Binding-site contacts:
Ligand atom C4B contacts residue PHE186 of chain 28.A at 3.6 Å (hydrophobic).
Ligand atom N3A contacts residue ALA24 of chain 28.C at 3.8 Å.
Ligand atom C5B contacts residue PHE186 of chain 28.A at 3.9 Å (hydrophobic).
Ligand atom C4A contacts residue PRO174 of chain 28.A at 3.1 Å (hydrophobic).
Ligand atom C4 contacts residue LEU106 of chain 28.A at 3.9 Å (hydrophobic).
Ligand atom O1B contacts residue ILE104 of chain 28.A at 3.9 Å.
Ligand atom O1A contacts residue PHE186 of chain 28.A at 3.0 Å.
Ligand atom C6B contacts residue TYR128 of chain 28.A at 3.3 Å (hydrophobic).
Ligand atom C31 contacts residue ASN219 of chain 28.A at 3.3 Å.
Ligand atom C3 contacts residue ASN219 of chain 28.A at 4.0 Å.
Ligand atom C5C contacts residue VAL191 of chain 28.A at 3.8 Å (hydrophobic).
Ligand atom C5 contacts residue LEU106 of chain 28.A at 3.8 Å (hydrophobic).
Ligand atom C1B contacts residue ILE104 of chain 28.A at 4.0 Å (hydrophobic).
Ligand atom C1C contacts residue LEU106 of chain 28.A at 3.8 Å (hydrophobic).
Ligand atom C4B contacts residue TYR152 of chain 28.A at 3.8 Å (hydrophobic).
Ligand atom O1 contacts residue LEU106 of chain 28.A at 3.7 Å.
Ligand atom C5A contacts residue PHE186 of chain 28.A at 3.5 Å (hydrophobic).
Ligand atom C3C contacts residue TYR128 of chain 28.A at 3.4 Å (hydrophobic).
Ligand atom O1B contacts residue TYR128 of chain 28.A at 3.4 Å (h-bond).
Ligand atom O1 contacts residue MET221 of chain 28.A at 3.9 Å.
Ligand atom C5A contacts residue VAL176 of chain 28.A at 3.6 Å (hydrophobic).
Ligand atom C4 contacts residue TYR197 of chain 28.A at 3.8 Å (hydrophobic).
Ligand atom N3A contacts residue PRO174 of chain 28.A at 3.7 Å.
Ligand atom C2A contacts residue TYR152 of chain 28.A at 3.6 Å (hydrophobic).
Ligand atom C1C contacts residue TYR128 of chain 28.A at 3.7 Å (hydrophobic).
Ligand atom C2C contacts residue TYR197 of chain 28.A at 3.7 Å (hydrophobic).
Ligand atom C4C contacts residue VAL188 of chain 28.A at 3.7 Å (hydrophobic).
Ligand atom C3B contacts residue TYR152 of chain 28.A at 3.7 Å (hydrophobic).
Ligand atom N2 contacts residue ASN219 of chain 28.A at 3.8 Å.
Ligand atom N3A contacts residue TYR152 of chain 28.A at 3.5 Å.
Ligand atom N3A contacts residue PHE186 of chain 28.A at 4.0 Å.
Ligand atom C1B contacts residue VAL188 of chain 28.A at 3.8 Å (hydrophobic).
Ligand atom C4C contacts residue VAL191 of chain 28.A at 3.0 Å (hydrophobic).
Ligand atom C3B contacts residue VAL188 of chain 28.A at 3.8 Å (hydrophobic).
Ligand atom N2 contacts residue LEU106 of chain 28.A at 3.8 Å.
Ligand atom C2B contacts residue VAL188 of chain 28.A at 3.5 Å (hydrophobic).
Ligand atom C1B contacts residue TYR128 of chain 28.A at 3.6 Å (hydrophobic).
Ligand atom C2A contacts residue PHE186 of chain 28.A at 3.3 Å (hydrophobic).
Ligand atom C6B contacts residue ILE104 of chain 28.A at 3.6 Å (hydrophobic).
Ligand atom C5B contacts residue MET224 of chain 28.A at 3.8 Å (hydrophobic).

Sequence of chain 28.A:
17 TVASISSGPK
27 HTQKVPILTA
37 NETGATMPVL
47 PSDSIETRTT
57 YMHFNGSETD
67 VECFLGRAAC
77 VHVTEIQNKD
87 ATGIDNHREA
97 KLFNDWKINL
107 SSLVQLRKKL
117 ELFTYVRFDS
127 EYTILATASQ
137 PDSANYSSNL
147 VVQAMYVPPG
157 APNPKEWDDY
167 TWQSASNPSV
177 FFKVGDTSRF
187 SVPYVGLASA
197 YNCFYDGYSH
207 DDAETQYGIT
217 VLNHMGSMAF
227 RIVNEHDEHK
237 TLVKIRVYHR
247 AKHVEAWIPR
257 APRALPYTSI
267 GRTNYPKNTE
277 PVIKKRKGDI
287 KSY

Sequence of chain 28.C:
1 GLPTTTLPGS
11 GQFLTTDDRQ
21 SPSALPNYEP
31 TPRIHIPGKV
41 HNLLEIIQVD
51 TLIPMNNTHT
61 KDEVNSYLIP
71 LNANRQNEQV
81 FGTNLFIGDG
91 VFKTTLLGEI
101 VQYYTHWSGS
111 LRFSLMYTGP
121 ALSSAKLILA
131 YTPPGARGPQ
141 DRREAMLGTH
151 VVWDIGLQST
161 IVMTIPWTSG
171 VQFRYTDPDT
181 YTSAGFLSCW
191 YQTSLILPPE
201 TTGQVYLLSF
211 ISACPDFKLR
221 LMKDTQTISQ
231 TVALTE

This protein binds this small molecule.
Small molecule (SMILES): Cc1cc(CCCCCOc2ccc(C3=NCCO3)cc2)on1